Sequence of chain 2.C:
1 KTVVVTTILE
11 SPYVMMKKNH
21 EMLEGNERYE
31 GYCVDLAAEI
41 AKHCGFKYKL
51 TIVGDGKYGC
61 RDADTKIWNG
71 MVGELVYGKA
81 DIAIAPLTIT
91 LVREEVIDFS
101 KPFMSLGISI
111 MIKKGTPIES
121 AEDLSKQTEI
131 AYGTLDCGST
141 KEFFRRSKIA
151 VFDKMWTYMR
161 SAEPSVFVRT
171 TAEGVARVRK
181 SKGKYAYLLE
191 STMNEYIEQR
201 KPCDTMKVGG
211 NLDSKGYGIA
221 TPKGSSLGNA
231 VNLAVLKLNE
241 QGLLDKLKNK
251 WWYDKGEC

The protein below binds the small molecule below.
Small molecule (SMILES): N[C@@H](CCC(=O)O)C(=O)O

Binding-site contacts:
Ligand atom CA contacts residue THR88 of chain 2.C at 3.4 Å.
Ligand atom CG contacts residue MET193 of chain 2.C at 4.1 Å (hydrophobic).
Ligand atom CA contacts residue TYR58 of chain 2.C at 4.1 Å (hydrophobic).
Ligand atom CD contacts residue GLU190 of chain 2.C at 3.9 Å.
Ligand atom CG contacts residue GLU190 of chain 2.C at 3.4 Å.
Ligand atom N contacts residue GLU190 of chain 2.C at 2.6 Å (salt-bridge).
Ligand atom CB contacts residue GLU190 of chain 2.C at 3.9 Å.
Ligand atom CA contacts residue GLU190 of chain 2.C at 3.4 Å.
Ligand atom OXT contacts residue THR88 of chain 2.C at 2.9 Å (h-bond).
Ligand atom C contacts residue SER139 of chain 2.C at 3.5 Å.
Ligand atom O contacts residue SER139 of chain 2.C at 2.9 Å (h-bond).
Ligand atom OXT contacts residue PRO86 of chain 2.C at 3.7 Å.
Ligand atom CD contacts residue LEU135 of chain 2.C at 4.1 Å (hydrophobic).
Ligand atom OXT contacts residue SER139 of chain 2.C at 4.2 Å.
Ligand atom OE2 contacts residue LEU135 of chain 2.C at 4.1 Å.
Ligand atom CA contacts residue PRO86 of chain 2.C at 4.0 Å (hydrophobic).
Ligand atom CG contacts residue LEU135 of chain 2.C at 3.9 Å (hydrophobic).
Ligand atom N contacts residue TYR217 of chain 2.C at 3.7 Å.
Ligand atom N contacts residue THR88 of chain 2.C at 2.9 Å (h-bond).
Ligand atom OXT contacts residue LEU87 of chain 2.C at 3.6 Å.
Ligand atom CB contacts residue TYR58 of chain 2.C at 3.6 Å (hydrophobic).
Ligand atom OE2 contacts residue THR140 of chain 2.C at 3.2 Å (h-bond).
Ligand atom CA contacts residue SER139 of chain 2.C at 3.4 Å.
Ligand atom OXT contacts residue TYR58 of chain 2.C at 3.6 Å.
Ligand atom OE1 contacts residue GLU190 of chain 2.C at 3.8 Å.
Ligand atom N contacts residue SER139 of chain 2.C at 4.1 Å.
Ligand atom O contacts residue TYR58 of chain 2.C at 3.5 Å.
Ligand atom OE2 contacts residue GLY138 of chain 2.C at 3.8 Å.
Ligand atom C contacts residue ARG93 of chain 2.C at 3.4 Å.
Ligand atom OE1 contacts residue THR140 of chain 2.C at 2.7 Å (h-bond).
Ligand atom N contacts residue PRO86 of chain 2.C at 3.0 Å (h-bond).
Ligand atom O contacts residue GLY138 of chain 2.C at 3.2 Å.
Ligand atom O contacts residue ARG93 of chain 2.C at 2.7 Å (salt-bridge).
Ligand atom C contacts residue THR88 of chain 2.C at 3.6 Å.
Ligand atom CD contacts residue THR140 of chain 2.C at 3.3 Å.
Ligand atom C contacts residue TYR58 of chain 2.C at 3.7 Å (hydrophobic).
Ligand atom OXT contacts residue ARG93 of chain 2.C at 2.7 Å (salt-bridge).
Ligand atom CB contacts residue LEU135 of chain 2.C at 4.0 Å (hydrophobic).
Ligand atom OE2 contacts residue SER139 of chain 2.C at 3.4 Å (h-bond).
Ligand atom N contacts residue TYR58 of chain 2.C at 4.2 Å.